Binding-site contacts:
Ligand atom O6 contacts residue TYR28 of chain 1.B at 4.0 Å.
Ligand atom C2 contacts residue ASN61 of chain 1.B at 2.5 Å.
Ligand atom C8 contacts residue ASN61 of chain 1.B at 4.0 Å.
Ligand atom N2 contacts residue ASN61 of chain 1.B at 3.0 Å (h-bond).
Ligand atom C1 contacts residue ASN61 of chain 1.B at 1.4 Å.
Ligand atom C8 contacts residue ASN30 of chain 1.B at 3.9 Å.
Ligand atom C5 contacts residue ASN61 of chain 1.B at 3.3 Å.
Ligand atom C6 contacts residue ASN61 of chain 1.B at 3.1 Å.
Ligand atom O6 contacts residue ASN61 of chain 1.B at 3.0 Å (h-bond).
Ligand atom O5 contacts residue ASN61 of chain 1.B at 2.5 Å (h-bond).
Ligand atom C7 contacts residue ASN61 of chain 1.B at 3.4 Å.
Ligand atom C3 contacts residue ASN61 of chain 1.B at 3.7 Å.
Ligand atom O7 contacts residue ASN61 of chain 1.B at 3.9 Å.
Ligand atom C4 contacts residue ASN61 of chain 1.B at 3.9 Å.

Sequence of chain 1.B:
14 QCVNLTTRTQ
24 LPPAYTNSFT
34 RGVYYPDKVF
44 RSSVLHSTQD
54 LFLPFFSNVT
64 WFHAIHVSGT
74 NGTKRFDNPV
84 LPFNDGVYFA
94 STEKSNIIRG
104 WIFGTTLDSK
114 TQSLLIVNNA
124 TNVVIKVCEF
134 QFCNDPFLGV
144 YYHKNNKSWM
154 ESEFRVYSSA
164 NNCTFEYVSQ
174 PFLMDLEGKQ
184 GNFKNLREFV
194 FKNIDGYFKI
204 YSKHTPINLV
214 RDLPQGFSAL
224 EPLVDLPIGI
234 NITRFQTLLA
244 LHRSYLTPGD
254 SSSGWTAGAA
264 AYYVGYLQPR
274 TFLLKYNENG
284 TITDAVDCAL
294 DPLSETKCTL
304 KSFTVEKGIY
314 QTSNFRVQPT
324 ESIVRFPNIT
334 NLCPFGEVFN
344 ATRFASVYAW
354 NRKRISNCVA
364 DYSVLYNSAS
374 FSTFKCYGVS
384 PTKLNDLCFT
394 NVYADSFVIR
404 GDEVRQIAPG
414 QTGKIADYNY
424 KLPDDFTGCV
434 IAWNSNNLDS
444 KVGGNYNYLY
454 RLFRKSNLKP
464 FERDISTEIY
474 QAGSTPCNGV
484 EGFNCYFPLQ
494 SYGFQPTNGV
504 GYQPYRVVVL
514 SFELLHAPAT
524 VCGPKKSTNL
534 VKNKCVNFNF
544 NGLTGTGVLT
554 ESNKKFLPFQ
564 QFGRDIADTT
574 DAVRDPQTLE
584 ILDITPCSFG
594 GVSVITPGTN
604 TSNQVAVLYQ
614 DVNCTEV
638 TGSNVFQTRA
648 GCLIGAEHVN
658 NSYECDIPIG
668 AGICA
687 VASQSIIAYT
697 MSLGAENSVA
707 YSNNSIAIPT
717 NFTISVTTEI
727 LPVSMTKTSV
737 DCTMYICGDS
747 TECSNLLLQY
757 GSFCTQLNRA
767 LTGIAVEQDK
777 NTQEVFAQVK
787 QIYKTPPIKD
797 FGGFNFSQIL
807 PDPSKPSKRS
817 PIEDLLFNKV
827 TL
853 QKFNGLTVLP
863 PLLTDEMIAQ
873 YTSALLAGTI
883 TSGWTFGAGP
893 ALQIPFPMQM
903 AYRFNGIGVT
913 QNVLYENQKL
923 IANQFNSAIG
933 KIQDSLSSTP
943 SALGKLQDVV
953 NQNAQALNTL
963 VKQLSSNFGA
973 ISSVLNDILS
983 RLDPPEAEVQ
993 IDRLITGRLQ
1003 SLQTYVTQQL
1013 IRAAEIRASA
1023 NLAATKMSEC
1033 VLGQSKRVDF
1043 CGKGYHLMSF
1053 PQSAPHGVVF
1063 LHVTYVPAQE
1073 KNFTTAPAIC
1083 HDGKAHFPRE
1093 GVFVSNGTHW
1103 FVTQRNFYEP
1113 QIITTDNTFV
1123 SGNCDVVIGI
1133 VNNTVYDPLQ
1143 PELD

This small molecule binds to this protein.
Small molecule (SMILES): CC(=O)N[C@H]1[C@H](O[C@H]2[C@H](O)[C@@H](NC(C)=O)CO[C@@H]2CO)O[C@H](CO)[C@@H](O)[C@@H]1O